Binding-site contacts:
Ligand atom C15 contacts residue GLY163 of chain 2.A at 3.6 Å.
Ligand atom C14 contacts residue ASN126 of chain 2.A at 3.4 Å.
Ligand atom C24 contacts residue HIS40 of chain 2.A at 3.2 Å.
Ligand atom C1 contacts residue ILE162 of chain 2.A at 3.4 Å (hydrophobic).
Ligand atom N3 contacts residue ILE162 of chain 2.A at 3.1 Å (h-bond).
Ligand atom C25 contacts residue GLY164 of chain 2.A at 3.5 Å.
Ligand atom N2 contacts residue GLY145 of chain 2.A at 2.9 Å.
Ligand atom C22 contacts residue SER128 of chain 2.A at 3.2 Å.
Ligand atom C20 contacts residue LEU127 of chain 2.A at 3.3 Å (hydrophobic).
Ligand atom C8 contacts residue ASN126 of chain 2.A at 3.6 Å.
Ligand atom N2 contacts residue GLN146 of chain 2.A at 3.1 Å (h-bond).
Ligand atom C18 contacts residue GLU71 of chain 2.A at 3.6 Å.
Ligand atom C17 contacts residue CYS147 of chain 2.A at 3.4 Å (hydrophobic).
Ligand atom C19 contacts residue CYS147 of chain 2.A at 3.1 Å (hydrophobic).
Ligand atom O4 contacts residue LYS143 of chain 2.A at 3.6 Å (salt-bridge).
Ligand atom C24 contacts residue CYS147 of chain 2.A at 2.8 Å (hydrophobic).
Ligand atom O4 contacts residue GLY163 of chain 2.A at 3.5 Å (h-bond).
Ligand atom C16 contacts residue LEU127 of chain 2.A at 3.5 Å (hydrophobic).
Ligand atom N2 contacts residue ALA144 of chain 2.A at 3.3 Å.
Ligand atom O4 contacts residue GLY164 of chain 2.A at 3.5 Å (h-bond).
Ligand atom C22 contacts residue LEU127 of chain 2.A at 3.5 Å (hydrophobic).
Ligand atom C2 contacts residue HIS40 of chain 2.A at 3.5 Å.
Ligand atom C15 contacts residue GLY164 of chain 2.A at 3.2 Å.
Ligand atom C23 contacts residue GLU71 of chain 2.A at 3.1 Å.
Ligand atom N2 contacts residue CYS147 of chain 2.A at 3.2 Å (h-bond).
Ligand atom C20 contacts residue GLU71 of chain 2.A at 3.4 Å.
Ligand atom C11 contacts residue CYS147 of chain 2.A at 3.2 Å (hydrophobic).
Ligand atom N4 contacts residue GLY164 of chain 2.A at 3.1 Å.
Ligand atom C23 contacts residue LEU127 of chain 2.A at 3.4 Å (hydrophobic).
Ligand atom C6 contacts residue GLY164 of chain 2.A at 3.2 Å.
Ligand atom O4 contacts residue THR142 of chain 2.A at 2.9 Å (h-bond).
Ligand atom N3 contacts residue CYS147 of chain 2.A at 3.3 Å (h-bond).
Ligand atom C27 contacts residue GLY164 of chain 2.A at 3.4 Å.
Ligand atom C3 contacts residue ILE162 of chain 2.A at 3.7 Å (hydrophobic).
Ligand atom C12 contacts residue SER128 of chain 2.A at 3.3 Å.
Ligand atom O2 contacts residue GLY163 of chain 2.A at 3.1 Å.
Ligand atom O3 contacts residue HIS40 of chain 2.A at 2.9 Å (h-bond).
Ligand atom O4 contacts residue HIS161 of chain 2.A at 2.8 Å (h-bond).
Ligand atom C18 contacts residue HIS40 of chain 2.A at 3.6 Å.
Ligand atom O2 contacts residue GLY164 of chain 2.A at 3.0 Å (h-bond).

Sequence of chain 2.A:
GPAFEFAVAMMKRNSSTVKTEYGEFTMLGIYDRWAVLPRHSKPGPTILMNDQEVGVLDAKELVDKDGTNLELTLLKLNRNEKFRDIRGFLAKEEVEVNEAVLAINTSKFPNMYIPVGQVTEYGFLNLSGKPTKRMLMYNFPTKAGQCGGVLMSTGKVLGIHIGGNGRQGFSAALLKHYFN

This protein binds this small molecule.
Small molecule (SMILES): N#C[C@H](O)[C@H](C[C@@H]1CCCNC1=O)NC(=O)[C@H](Cc1ccccc1)NC(=O)/C=C/c1ccccc1